This protein binds this small molecule.
Small molecule (SMILES): CC(=O)N[C@@H]1[C@@H](O)[C@H](O)[C@@H](CO)O[C@H]1O

Sequence of chain 1.C:
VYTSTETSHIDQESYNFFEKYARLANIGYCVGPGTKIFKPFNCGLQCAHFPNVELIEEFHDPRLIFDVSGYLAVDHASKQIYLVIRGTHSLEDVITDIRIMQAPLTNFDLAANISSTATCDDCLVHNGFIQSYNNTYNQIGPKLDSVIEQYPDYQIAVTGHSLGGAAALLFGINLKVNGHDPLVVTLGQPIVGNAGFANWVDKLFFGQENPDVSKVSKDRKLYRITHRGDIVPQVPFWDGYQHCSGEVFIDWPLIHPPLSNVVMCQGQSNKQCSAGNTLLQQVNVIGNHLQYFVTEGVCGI

Binding-site contacts:
Ligand atom N2 contacts residue ASP145 of chain 1.C at 2.9 Å (salt-bridge).
Ligand atom C8 contacts residue LEU144 of chain 1.C at 4.3 Å (hydrophobic).
Ligand atom C7 contacts residue TYR137 of chain 1.C at 3.7 Å (hydrophobic).
Ligand atom C2 contacts residue ASP145 of chain 1.C at 3.9 Å.
Ligand atom C6 contacts residue ASN178 of chain 1.C at 3.4 Å.
Ligand atom C2 contacts residue ASN178 of chain 1.C at 4.2 Å.
Ligand atom O5 contacts residue ASN178 of chain 1.C at 3.2 Å.
Ligand atom C4 contacts residue ASN178 of chain 1.C at 3.9 Å.
Ligand atom C7 contacts residue LEU175 of chain 1.C at 4.1 Å (hydrophobic).
Ligand atom C8 contacts residue GLY141 of chain 1.C at 3.4 Å.
Ligand atom N2 contacts residue TYR137 of chain 1.C at 4.0 Å.
Ligand atom O6 contacts residue ASN178 of chain 1.C at 3.4 Å (h-bond).
Ligand atom O3 contacts residue ASP145 of chain 1.C at 2.6 Å (salt-bridge).
Ligand atom C8 contacts residue ASP145 of chain 1.C at 3.5 Å.
Ligand atom C1 contacts residue ASN178 of chain 1.C at 4.1 Å.
Ligand atom C7 contacts residue ASP145 of chain 1.C at 3.6 Å.
Ligand atom C1 contacts residue ASN113 of chain 1.C at 1.4 Å.
Ligand atom O7 contacts residue ASN113 of chain 1.C at 3.4 Å (h-bond).
Ligand atom C7 contacts residue ASN174 of chain 1.C at 3.9 Å.
Ligand atom O4 contacts residue ASN178 of chain 1.C at 4.4 Å.
Ligand atom C8 contacts residue TYR137 of chain 1.C at 3.6 Å (hydrophobic).
Ligand atom C4 contacts residue HIS180 of chain 1.C at 4.0 Å.
Ligand atom O6 contacts residue ASN113 of chain 1.C at 4.4 Å.
Ligand atom C3 contacts residue ASP145 of chain 1.C at 3.5 Å.
Ligand atom O5 contacts residue ASN113 of chain 1.C at 2.3 Å (h-bond).
Ligand atom C7 contacts residue ASN113 of chain 1.C at 3.5 Å.
Ligand atom N2 contacts residue ASN113 of chain 1.C at 2.9 Å (h-bond).
Ligand atom C4 contacts residue ASN113 of chain 1.C at 4.2 Å.
Ligand atom C8 contacts residue PHE171 of chain 1.C at 4.2 Å (hydrophobic).
Ligand atom C2 contacts residue ASN113 of chain 1.C at 2.4 Å.
Ligand atom C5 contacts residue ASN178 of chain 1.C at 3.9 Å.
Ligand atom C1 contacts residue TYR137 of chain 1.C at 4.2 Å (hydrophobic).
Ligand atom C3 contacts residue HIS180 of chain 1.C at 3.9 Å.
Ligand atom O7 contacts residue LEU175 of chain 1.C at 3.4 Å.
Ligand atom O7 contacts residue ASN174 of chain 1.C at 2.9 Å (h-bond).
Ligand atom O3 contacts residue HIS180 of chain 1.C at 2.7 Å.
Ligand atom O4 contacts residue HIS180 of chain 1.C at 4.4 Å.
Ligand atom O7 contacts residue TYR137 of chain 1.C at 3.9 Å.
Ligand atom C3 contacts residue ASN113 of chain 1.C at 3.7 Å.
Ligand atom C5 contacts residue ASN113 of chain 1.C at 3.6 Å.